This protein binds this small molecule.
Small molecule (SMILES): Cc1cc(CCCCCOc2c(Cl)cc(C3=NCCO3)cc2Cl)on1

Binding-site contacts:
Ligand atom C4C contacts residue MET217 of chain 55.A at 4.2 Å (hydrophobic).
Ligand atom C5A contacts residue TYR147 of chain 55.A at 4.1 Å (hydrophobic).
Ligand atom N3A contacts residue PHE182 of chain 55.A at 4.0 Å.
Ligand atom CL2 contacts residue TYR147 of chain 55.A at 3.4 Å.
Ligand atom CL2 contacts residue ILE184 of chain 55.A at 3.9 Å.
Ligand atom C1C contacts residue LEU103 of chain 55.A at 4.1 Å (hydrophobic).
Ligand atom C4A contacts residue ILE220 of chain 55.A at 4.1 Å (hydrophobic).
Ligand atom CL1 contacts residue ILE239 of chain 55.A at 3.8 Å.
Ligand atom C3B contacts residue ILE220 of chain 55.A at 4.2 Å (hydrophobic).
Ligand atom C4A contacts residue TYR145 of chain 55.A at 3.3 Å (hydrophobic).
Ligand atom C6B contacts residue ILE184 of chain 55.A at 4.1 Å (hydrophobic).
Ligand atom C6B contacts residue ILE125 of chain 55.A at 3.6 Å (hydrophobic).
Ligand atom C1B contacts residue ILE125 of chain 55.A at 3.1 Å (hydrophobic).
Ligand atom C4B contacts residue ILE125 of chain 55.A at 3.9 Å (hydrophobic).
Ligand atom C4A contacts residue LEU127 of chain 55.A at 4.0 Å (hydrophobic).
Ligand atom C5A contacts residue MET146 of chain 55.A at 3.7 Å (hydrophobic).
Ligand atom O1A contacts residue TYR147 of chain 55.A at 4.0 Å.
Ligand atom C4B contacts residue ILE220 of chain 55.A at 4.0 Å (hydrophobic).
Ligand atom C5A contacts residue ILE220 of chain 55.A at 3.9 Å (hydrophobic).
Ligand atom C3 contacts residue LEU103 of chain 55.A at 4.1 Å (hydrophobic).
Ligand atom O1A contacts residue ILE220 of chain 55.A at 3.6 Å.
Ligand atom C2C contacts residue MET217 of chain 55.A at 3.7 Å (hydrophobic).
Ligand atom C5 contacts residue LEU103 of chain 55.A at 3.8 Å (hydrophobic).
Ligand atom CL2 contacts residue LEU187 of chain 55.A at 3.9 Å.
Ligand atom C3B contacts residue ILE125 of chain 55.A at 3.5 Å (hydrophobic).
Ligand atom N3A contacts residue LEU127 of chain 55.A at 4.1 Å.
Ligand atom C2A contacts residue ILE220 of chain 55.A at 3.8 Å (hydrophobic).
Ligand atom O1B contacts residue ILE125 of chain 55.A at 3.5 Å.
Ligand atom N2 contacts residue ASN215 of chain 55.A at 3.7 Å.
Ligand atom C31 contacts residue MET195 of chain 55.A at 3.5 Å (hydrophobic).
Ligand atom C5A contacts residue TYR145 of chain 55.A at 3.8 Å (hydrophobic).
Ligand atom O1 contacts residue MET217 of chain 55.A at 4.2 Å.
Ligand atom C2A contacts residue PHE182 of chain 55.A at 4.2 Å (hydrophobic).
Ligand atom C5B contacts residue ILE125 of chain 55.A at 3.9 Å (hydrophobic).
Ligand atom C4 contacts residue LEU103 of chain 55.A at 3.4 Å (hydrophobic).
Ligand atom CL1 contacts residue ILE125 of chain 55.A at 3.5 Å.
Ligand atom C5B contacts residue TYR147 of chain 55.A at 3.9 Å (hydrophobic).
Ligand atom C2B contacts residue ILE125 of chain 55.A at 3.1 Å (hydrophobic).
Ligand atom C31 contacts residue GLN104 of chain 55.A at 3.6 Å.
Ligand atom N2 contacts residue THR102 of chain 55.A at 4.2 Å.

Sequence of chain 55.A:
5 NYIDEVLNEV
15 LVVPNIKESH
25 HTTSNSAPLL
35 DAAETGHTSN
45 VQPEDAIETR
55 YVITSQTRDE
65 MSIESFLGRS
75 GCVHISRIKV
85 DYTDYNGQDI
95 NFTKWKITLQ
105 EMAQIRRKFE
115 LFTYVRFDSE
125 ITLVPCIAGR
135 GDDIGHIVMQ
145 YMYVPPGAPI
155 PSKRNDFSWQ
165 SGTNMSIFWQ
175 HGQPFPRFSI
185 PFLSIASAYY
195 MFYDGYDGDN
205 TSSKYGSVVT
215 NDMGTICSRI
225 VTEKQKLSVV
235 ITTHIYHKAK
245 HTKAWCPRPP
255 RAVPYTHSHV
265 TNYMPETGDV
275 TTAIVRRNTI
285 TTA